Sequence of chain 1.B:
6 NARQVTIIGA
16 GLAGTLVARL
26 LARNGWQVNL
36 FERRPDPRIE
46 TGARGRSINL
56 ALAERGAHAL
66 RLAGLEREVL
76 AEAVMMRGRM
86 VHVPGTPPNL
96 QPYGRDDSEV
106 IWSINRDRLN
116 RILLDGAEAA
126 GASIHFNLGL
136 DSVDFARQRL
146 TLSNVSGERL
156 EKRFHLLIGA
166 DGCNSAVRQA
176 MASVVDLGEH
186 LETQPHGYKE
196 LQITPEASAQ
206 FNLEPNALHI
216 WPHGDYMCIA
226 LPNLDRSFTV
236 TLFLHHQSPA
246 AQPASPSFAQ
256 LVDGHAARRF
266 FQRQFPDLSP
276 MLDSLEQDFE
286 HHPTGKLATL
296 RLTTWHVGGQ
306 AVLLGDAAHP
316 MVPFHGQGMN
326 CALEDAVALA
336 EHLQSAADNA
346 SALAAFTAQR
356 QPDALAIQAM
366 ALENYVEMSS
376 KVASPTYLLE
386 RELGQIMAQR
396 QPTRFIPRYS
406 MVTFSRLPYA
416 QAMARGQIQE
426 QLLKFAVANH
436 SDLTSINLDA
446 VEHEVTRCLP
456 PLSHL

Binding-site contacts:
Ligand atom O1 contacts residue ARG84 of chain 1.B at 3.1 Å (salt-bridge).
Ligand atom C2 contacts residue ASN369 of chain 1.B at 3.5 Å.
Ligand atom C3 contacts residue HIS320 of chain 1.B at 3.7 Å.
Ligand atom C1 contacts residue TYR98 of chain 1.B at 3.8 Å (hydrophobic).
Ligand atom C5 contacts residue PRO318 of chain 1.B at 3.1 Å (hydrophobic).
Ligand atom C3 contacts residue GLY321 of chain 1.B at 3.5 Å.
Ligand atom C9 contacts residue HIS320 of chain 1.B at 3.5 Å.
Ligand atom O contacts residue TYR98 of chain 1.B at 2.9 Å (h-bond).
Ligand atom O2 contacts residue GLY321 of chain 1.B at 3.5 Å.
Ligand atom C contacts residue ARG84 of chain 1.B at 3.6 Å.
Ligand atom C9 contacts residue TYR404 of chain 1.B at 3.9 Å (hydrophobic).
Ligand atom C4 contacts residue GLY321 of chain 1.B at 3.9 Å.
Ligand atom O contacts residue ARG84 of chain 1.B at 2.9 Å (salt-bridge).
Ligand atom C7 contacts residue FAD1 of chain 1.G at 3.4 Å.
Ligand atom O1 contacts residue TYR404 of chain 1.B at 3.9 Å.
Ligand atom N contacts residue HIS320 of chain 1.B at 3.6 Å.
Ligand atom CL1 contacts residue PRO318 of chain 1.B at 3.9 Å.
Ligand atom C4 contacts residue PRO318 of chain 1.B at 3.6 Å (hydrophobic).
Ligand atom C7 contacts residue GLY321 of chain 1.B at 3.6 Å.
Ligand atom CL contacts residue PRO318 of chain 1.B at 3.3 Å.
Ligand atom O3 contacts residue HIS320 of chain 1.B at 3.5 Å (h-bond).
Ligand atom C4 contacts residue PHE319 of chain 1.B at 3.1 Å (hydrophobic).
Ligand atom O1 contacts residue ASN369 of chain 1.B at 2.9 Å (h-bond).
Ligand atom N contacts residue GLY321 of chain 1.B at 3.8 Å.
Ligand atom C1 contacts residue ASN369 of chain 1.B at 3.9 Å.
Ligand atom O1 contacts residue MET373 of chain 1.B at 3.9 Å.
Ligand atom C4 contacts residue MET373 of chain 1.B at 3.7 Å (hydrophobic).
Ligand atom O3 contacts residue TYR404 of chain 1.B at 2.8 Å (h-bond).
Ligand atom C6 contacts residue PRO318 of chain 1.B at 3.4 Å (hydrophobic).
Ligand atom N contacts residue PHE319 of chain 1.B at 3.9 Å.
Ligand atom C1 contacts residue MET373 of chain 1.B at 3.6 Å (hydrophobic).
Ligand atom C8 contacts residue GLY321 of chain 1.B at 3.4 Å.
Ligand atom C2 contacts residue PHE319 of chain 1.B at 3.5 Å (hydrophobic).
Ligand atom O2 contacts residue ALA56 of chain 1.B at 3.3 Å.
Ligand atom C5 contacts residue PHE319 of chain 1.B at 3.9 Å (hydrophobic).
Ligand atom CL contacts residue PHE319 of chain 1.B at 3.5 Å.
Ligand atom C contacts residue ASN369 of chain 1.B at 3.7 Å.
Ligand atom C contacts residue TYR98 of chain 1.B at 3.8 Å (hydrophobic).
Ligand atom CL1 contacts residue FAD1 of chain 1.G at 3.6 Å.
Ligand atom C3 contacts residue PHE319 of chain 1.B at 3.7 Å (hydrophobic).

The protein below binds the small molecule below.
Small molecule (SMILES): O=C(O)CCn1c(=O)oc2cc(Cl)c(Cl)cc21